The small molecule below binds the protein below.
Small molecule (SMILES): CC(=O)N[C@@H]1[C@@H](O)[C@H](O)[C@@H](CO)O[C@H]1O

Binding-site contacts:
Ligand atom O7 contacts residue TRP96 of chain 1.B at 3.4 Å (h-bond).
Ligand atom C8 contacts residue ILE8 of chain 1.B at 4.1 Å (hydrophobic).
Ligand atom C7 contacts residue TRP96 of chain 1.B at 3.8 Å (hydrophobic).
Ligand atom C3 contacts residue GLU21 of chain 1.B at 3.9 Å.
Ligand atom C8 contacts residue SER9 of chain 1.B at 3.7 Å.
Ligand atom O5 contacts residue GLN10 of chain 1.B at 3.3 Å (h-bond).
Ligand atom O5 contacts residue ASN7 of chain 1.B at 2.4 Å (h-bond).
Ligand atom C7 contacts residue SER9 of chain 1.B at 4.0 Å.
Ligand atom C3 contacts residue ASN7 of chain 1.B at 3.8 Å.
Ligand atom C2 contacts residue SER9 of chain 1.B at 4.4 Å.
Ligand atom C2 contacts residue ASN7 of chain 1.B at 2.5 Å.
Ligand atom N2 contacts residue ASN7 of chain 1.B at 2.9 Å (h-bond).
Ligand atom C8 contacts residue TRP96 of chain 1.B at 3.7 Å (hydrophobic).
Ligand atom C6 contacts residue GLN10 of chain 1.B at 3.7 Å.
Ligand atom C1 contacts residue SER9 of chain 1.B at 4.5 Å.
Ligand atom C4 contacts residue ASN7 of chain 1.B at 4.2 Å.
Ligand atom C1 contacts residue GLN10 of chain 1.B at 3.8 Å.
Ligand atom O7 contacts residue ASN7 of chain 1.B at 4.4 Å.
Ligand atom C2 contacts residue GLU21 of chain 1.B at 4.4 Å.
Ligand atom O3 contacts residue GLU21 of chain 1.B at 3.6 Å.
Ligand atom C7 contacts residue GLU21 of chain 1.B at 3.9 Å.
Ligand atom O6 contacts residue GLN10 of chain 1.B at 4.2 Å.
Ligand atom C8 contacts residue GLU21 of chain 1.B at 3.9 Å.
Ligand atom C5 contacts residue ASN7 of chain 1.B at 3.7 Å.
Ligand atom N2 contacts residue SER9 of chain 1.B at 3.4 Å (h-bond).
Ligand atom N2 contacts residue GLU21 of chain 1.B at 3.7 Å.
Ligand atom C1 contacts residue ASN7 of chain 1.B at 1.5 Å.
Ligand atom C5 contacts residue GLN10 of chain 1.B at 3.8 Å.
Ligand atom C7 contacts residue ASN7 of chain 1.B at 3.9 Å.

Sequence of chain 1.B:
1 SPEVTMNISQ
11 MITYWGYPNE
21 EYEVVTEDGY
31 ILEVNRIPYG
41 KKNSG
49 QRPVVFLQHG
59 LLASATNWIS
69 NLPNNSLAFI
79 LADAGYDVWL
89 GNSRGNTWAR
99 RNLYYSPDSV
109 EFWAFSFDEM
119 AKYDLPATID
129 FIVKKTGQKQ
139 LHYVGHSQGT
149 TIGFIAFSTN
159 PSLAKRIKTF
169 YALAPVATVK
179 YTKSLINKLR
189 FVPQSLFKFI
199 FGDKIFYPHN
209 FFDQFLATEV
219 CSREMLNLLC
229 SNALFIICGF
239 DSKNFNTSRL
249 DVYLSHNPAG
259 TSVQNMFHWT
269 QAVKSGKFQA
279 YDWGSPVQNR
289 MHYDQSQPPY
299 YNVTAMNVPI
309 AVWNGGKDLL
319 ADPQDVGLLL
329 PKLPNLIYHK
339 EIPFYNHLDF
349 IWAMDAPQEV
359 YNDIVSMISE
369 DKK